Binding-site contacts:
Ligand atom C1 contacts residue ASN1131 of chain 1.C at 1.4 Å.
Ligand atom O7 contacts residue ASN1131 of chain 1.C at 2.9 Å (h-bond).
Ligand atom O5 contacts residue ASN1131 of chain 1.C at 2.3 Å (h-bond).
Ligand atom N2 contacts residue ASN1131 of chain 1.C at 3.0 Å (h-bond).
Ligand atom C7 contacts residue ASN1131 of chain 1.C at 3.2 Å.
Ligand atom C4 contacts residue ASN1131 of chain 1.C at 4.2 Å.
Ligand atom C5 contacts residue ASN1131 of chain 1.C at 3.6 Å.
Ligand atom C8 contacts residue ASN1131 of chain 1.C at 4.5 Å.
Ligand atom C2 contacts residue ASN1131 of chain 1.C at 2.5 Å.
Ligand atom C3 contacts residue ASN1131 of chain 1.C at 3.8 Å.

The protein below binds the small molecule below.
Small molecule (SMILES): CC(=O)N[C@H]1[C@H](O[C@H]2[C@H](O)[C@@H](NC(C)=O)CO[C@@H]2CO)O[C@H](CO)[C@@H](O[C@H]2O[C@H](CO)[C@@H](O)[C@H](O)[C@@H]2O)[C@@H]1O

Sequence of chain 1.C:
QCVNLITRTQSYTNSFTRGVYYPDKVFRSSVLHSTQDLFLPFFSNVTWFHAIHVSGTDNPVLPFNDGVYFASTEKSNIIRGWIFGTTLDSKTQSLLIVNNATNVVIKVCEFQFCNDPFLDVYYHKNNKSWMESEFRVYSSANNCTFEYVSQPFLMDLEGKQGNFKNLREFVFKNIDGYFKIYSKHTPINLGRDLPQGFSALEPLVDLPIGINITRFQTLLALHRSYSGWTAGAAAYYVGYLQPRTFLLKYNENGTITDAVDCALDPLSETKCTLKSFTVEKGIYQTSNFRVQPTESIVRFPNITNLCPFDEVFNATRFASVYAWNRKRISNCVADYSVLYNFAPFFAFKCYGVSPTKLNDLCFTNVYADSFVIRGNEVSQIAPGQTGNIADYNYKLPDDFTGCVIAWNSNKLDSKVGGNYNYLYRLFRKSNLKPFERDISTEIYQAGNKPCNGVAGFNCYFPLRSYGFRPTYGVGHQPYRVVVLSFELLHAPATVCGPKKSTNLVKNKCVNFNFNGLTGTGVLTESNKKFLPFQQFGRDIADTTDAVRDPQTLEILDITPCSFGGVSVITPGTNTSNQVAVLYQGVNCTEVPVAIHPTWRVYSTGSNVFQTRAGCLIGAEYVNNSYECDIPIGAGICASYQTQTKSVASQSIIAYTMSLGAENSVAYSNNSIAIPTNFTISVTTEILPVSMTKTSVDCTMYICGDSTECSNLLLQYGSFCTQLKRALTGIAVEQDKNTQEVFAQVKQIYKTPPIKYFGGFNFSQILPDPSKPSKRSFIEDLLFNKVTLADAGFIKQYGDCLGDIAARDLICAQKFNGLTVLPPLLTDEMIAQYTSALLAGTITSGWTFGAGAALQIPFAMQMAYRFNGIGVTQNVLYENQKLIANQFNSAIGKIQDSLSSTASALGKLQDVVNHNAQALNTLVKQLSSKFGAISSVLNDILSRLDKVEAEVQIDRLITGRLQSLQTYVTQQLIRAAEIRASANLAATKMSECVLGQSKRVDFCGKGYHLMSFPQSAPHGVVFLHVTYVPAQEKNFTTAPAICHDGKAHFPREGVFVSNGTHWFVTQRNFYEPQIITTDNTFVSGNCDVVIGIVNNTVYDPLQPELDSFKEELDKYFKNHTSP